Binding-site contacts:
Ligand atom CAP contacts residue ALA41 of chain 1.B at 3.7 Å (hydrophobic).
Ligand atom CAL contacts residue GLY95 of chain 1.B at 3.6 Å.
Ligand atom CAR contacts residue GLY95 of chain 1.B at 3.6 Å.
Ligand atom CBA contacts residue GLY95 of chain 1.B at 3.7 Å.
Ligand atom NAX contacts residue CYS92 of chain 1.B at 3.1 Å (h-bond).
Ligand atom N3 contacts residue VAL19 of chain 1.B at 3.8 Å.
Ligand atom CBB contacts residue CYS92 of chain 1.B at 3.7 Å (hydrophobic).
Ligand atom N3 contacts residue LEU142 of chain 1.B at 3.7 Å.
Ligand atom N1 contacts residue CYS92 of chain 1.B at 3.0 Å (h-bond).
Ligand atom CBF contacts residue ASP162 of chain 1.B at 3.3 Å.
Ligand atom CAH contacts residue GLY22 of chain 1.B at 3.5 Å.
Ligand atom CAF contacts residue CYS92 of chain 1.B at 3.7 Å (hydrophobic).
Ligand atom CAP contacts residue MET89 of chain 1.B at 3.3 Å (hydrophobic).
Ligand atom CAM contacts residue HIS21 of chain 1.B at 3.5 Å.
Ligand atom N1 contacts residue LEU142 of chain 1.B at 3.8 Å.
Ligand atom CAL contacts residue ASN93 of chain 1.B at 3.0 Å.
Ligand atom C5 contacts residue ALA41 of chain 1.B at 3.7 Å (hydrophobic).
Ligand atom NAW contacts residue VAL27 of chain 1.B at 3.7 Å.
Ligand atom CAN contacts residue ASP162 of chain 1.B at 3.5 Å.
Ligand atom CBB contacts residue VAL19 of chain 1.B at 3.8 Å (hydrophobic).
Ligand atom C6 contacts residue ALA41 of chain 1.B at 3.5 Å (hydrophobic).
Ligand atom CAD contacts residue VAL19 of chain 1.B at 3.8 Å (hydrophobic).
Ligand atom CAO contacts residue GLU90 of chain 1.B at 3.6 Å.
Ligand atom C6 contacts residue LEU142 of chain 1.B at 3.6 Å (hydrophobic).
Ligand atom CAL contacts residue GLY94 of chain 1.B at 3.5 Å.
Ligand atom CAF contacts residue GLY95 of chain 1.B at 3.7 Å.
Ligand atom CAC contacts residue GLY95 of chain 1.B at 3.8 Å.
Ligand atom C6 contacts residue CYS92 of chain 1.B at 3.7 Å (hydrophobic).
Ligand atom CAF contacts residue VAL19 of chain 1.B at 3.8 Å (hydrophobic).
Ligand atom CAI contacts residue GLN139 of chain 1.B at 3.6 Å.
Ligand atom C4 contacts residue LEU142 of chain 1.B at 3.5 Å (hydrophobic).
Ligand atom CAR contacts residue ASN93 of chain 1.B at 3.4 Å.
Ligand atom C6 contacts residue GLU90 of chain 1.B at 3.3 Å.
Ligand atom CAH contacts residue HIS21 of chain 1.B at 3.7 Å.
Ligand atom CAB contacts residue VAL19 of chain 1.B at 3.3 Å (hydrophobic).
Ligand atom CAF contacts residue TYR91 of chain 1.B at 3.8 Å (hydrophobic).
Ligand atom NAX contacts residue TYR91 of chain 1.B at 3.6 Å.
Ligand atom CAO contacts residue ALA41 of chain 1.B at 3.8 Å (hydrophobic).
Ligand atom C5 contacts residue LEU142 of chain 1.B at 3.5 Å (hydrophobic).
Ligand atom CAO contacts residue MET89 of chain 1.B at 3.7 Å (hydrophobic).

Sequence of chain 1.B:
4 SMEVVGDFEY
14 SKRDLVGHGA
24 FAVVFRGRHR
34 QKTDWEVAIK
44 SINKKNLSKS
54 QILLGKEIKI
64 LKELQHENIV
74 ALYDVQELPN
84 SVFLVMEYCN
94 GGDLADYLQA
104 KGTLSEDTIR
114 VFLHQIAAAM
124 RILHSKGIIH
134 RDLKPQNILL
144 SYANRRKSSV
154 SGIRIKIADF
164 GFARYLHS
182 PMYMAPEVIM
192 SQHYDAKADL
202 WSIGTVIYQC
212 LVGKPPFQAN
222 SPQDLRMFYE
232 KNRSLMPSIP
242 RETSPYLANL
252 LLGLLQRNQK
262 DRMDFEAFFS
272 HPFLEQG

A small-molecule ligand and the protein it binds are described below.
Small molecule (SMILES): O=C(NCCCNc1nc(Nc2cccc(CN3CCOCC3)c2)ncc1C1CC1)C1CCC1